This small molecule binds to this protein.
Small molecule (SMILES): CC(=O)N[C@H]1[C@H](O[C@H]2[C@H](O)[C@@H](NC(C)=O)CO[C@@H]2CO)O[C@H](CO)[C@@H](O)[C@@H]1O

Binding-site contacts:
Ligand atom C7 contacts residue TYR17 of chain 49.P at 4.2 Å (hydrophobic).
Ligand atom O5 contacts residue ASN19 of chain 49.P at 2.9 Å (h-bond).
Ligand atom C8 contacts residue TYR17 of chain 49.P at 3.4 Å (hydrophobic).
Ligand atom C2 contacts residue ASN19 of chain 49.P at 3.6 Å.
Ligand atom C7 contacts residue ALA18 of chain 49.P at 4.4 Å (hydrophobic).
Ligand atom C1 contacts residue ASN19 of chain 49.P at 2.3 Å.
Ligand atom C3 contacts residue ASN19 of chain 49.P at 4.4 Å.
Ligand atom N2 contacts residue ASN19 of chain 49.P at 4.0 Å.
Ligand atom O7 contacts residue ALA18 of chain 49.P at 4.3 Å.
Ligand atom C8 contacts residue ALA18 of chain 49.P at 4.0 Å (hydrophobic).
Ligand atom C5 contacts residue ASN19 of chain 49.P at 3.6 Å.

Sequence of chain 49.P:
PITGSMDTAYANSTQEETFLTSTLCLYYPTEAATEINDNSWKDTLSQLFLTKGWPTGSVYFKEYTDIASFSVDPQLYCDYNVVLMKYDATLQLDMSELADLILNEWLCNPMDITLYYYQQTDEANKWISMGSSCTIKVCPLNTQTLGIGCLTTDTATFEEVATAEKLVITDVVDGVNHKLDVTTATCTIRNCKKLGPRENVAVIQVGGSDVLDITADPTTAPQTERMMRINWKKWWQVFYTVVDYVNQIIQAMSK